A protein and the small-molecule ligand that binds it are described below.
Small molecule (SMILES): CC(=O)N[C@H]1[C@H](O[C@H]2[C@H](O)[C@@H](NC(C)=O)CO[C@@H]2CO)O[C@H](CO)[C@@H](O)[C@@H]1O

Sequence of chain 1.B:
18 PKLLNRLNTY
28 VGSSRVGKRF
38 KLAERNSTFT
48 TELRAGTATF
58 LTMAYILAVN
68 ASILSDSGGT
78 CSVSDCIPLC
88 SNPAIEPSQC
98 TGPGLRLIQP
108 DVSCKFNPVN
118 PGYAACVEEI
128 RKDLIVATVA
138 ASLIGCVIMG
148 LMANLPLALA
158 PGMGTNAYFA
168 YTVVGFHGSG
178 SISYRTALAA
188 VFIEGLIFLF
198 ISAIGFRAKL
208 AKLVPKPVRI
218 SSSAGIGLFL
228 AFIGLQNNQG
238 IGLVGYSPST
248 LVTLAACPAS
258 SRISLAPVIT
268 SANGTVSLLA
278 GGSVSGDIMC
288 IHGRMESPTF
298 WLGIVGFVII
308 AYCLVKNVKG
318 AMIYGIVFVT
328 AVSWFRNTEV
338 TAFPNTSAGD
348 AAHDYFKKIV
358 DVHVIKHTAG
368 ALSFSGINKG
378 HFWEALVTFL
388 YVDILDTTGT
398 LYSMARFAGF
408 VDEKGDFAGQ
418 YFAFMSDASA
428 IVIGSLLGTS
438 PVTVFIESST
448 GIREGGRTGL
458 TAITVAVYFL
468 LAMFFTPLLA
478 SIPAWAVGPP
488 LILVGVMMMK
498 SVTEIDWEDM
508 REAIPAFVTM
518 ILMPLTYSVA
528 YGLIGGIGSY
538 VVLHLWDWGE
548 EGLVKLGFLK

Binding-site contacts:
Ligand atom C3 contacts residue THR272 of chain 1.A at 4.3 Å.
Ligand atom C8 contacts residue ARG103 of chain 1.B at 3.5 Å.
Ligand atom C1 contacts residue ASN270 of chain 1.A at 1.4 Å.
Ligand atom C7 contacts residue ARG103 of chain 1.B at 4.3 Å.
Ligand atom O5 contacts residue PRO90 of chain 1.B at 3.4 Å.
Ligand atom N2 contacts residue ASN270 of chain 1.A at 3.0 Å (h-bond).
Ligand atom C5 contacts residue ASN270 of chain 1.A at 3.8 Å.
Ligand atom C1 contacts residue THR272 of chain 1.A at 3.6 Å.
Ligand atom C5 contacts residue THR272 of chain 1.A at 4.1 Å.
Ligand atom C7 contacts residue SER88 of chain 1.B at 3.7 Å.
Ligand atom C7 contacts residue ASN270 of chain 1.A at 3.6 Å.
Ligand atom C5 contacts residue SER268 of chain 1.A at 4.4 Å.
Ligand atom O5 contacts residue SER88 of chain 1.B at 4.4 Å.
Ligand atom N2 contacts residue SER88 of chain 1.B at 4.1 Å.
Ligand atom O5 contacts residue ASN270 of chain 1.A at 2.4 Å (h-bond).
Ligand atom O7 contacts residue SER88 of chain 1.B at 2.8 Å (h-bond).
Ligand atom O7 contacts residue ASN270 of chain 1.A at 3.7 Å.
Ligand atom C1 contacts residue PRO90 of chain 1.B at 4.0 Å (hydrophobic).
Ligand atom O7 contacts residue ARG103 of chain 1.B at 3.7 Å.
Ligand atom C2 contacts residue THR272 of chain 1.A at 4.2 Å.
Ligand atom C1 contacts residue SER88 of chain 1.B at 3.8 Å.
Ligand atom C2 contacts residue SER88 of chain 1.B at 3.6 Å.
Ligand atom C2 contacts residue ASN270 of chain 1.A at 2.5 Å.
Ligand atom N2 contacts residue THR272 of chain 1.A at 3.6 Å.
Ligand atom O6 contacts residue THR272 of chain 1.A at 4.5 Å.
Ligand atom O5 contacts residue SER268 of chain 1.A at 3.7 Å.
Ligand atom O6 contacts residue SER268 of chain 1.A at 4.2 Å.
Ligand atom O4 contacts residue SER274 of chain 1.A at 4.2 Å.
Ligand atom C3 contacts residue ASN270 of chain 1.A at 3.7 Å.
Ligand atom O5 contacts residue THR272 of chain 1.A at 4.1 Å.
Ligand atom C4 contacts residue ASN270 of chain 1.A at 4.2 Å.
Ligand atom O6 contacts residue PRO90 of chain 1.B at 4.1 Å.
Ligand atom C1 contacts residue SER268 of chain 1.A at 3.8 Å.

Sequence of chain 1.A:
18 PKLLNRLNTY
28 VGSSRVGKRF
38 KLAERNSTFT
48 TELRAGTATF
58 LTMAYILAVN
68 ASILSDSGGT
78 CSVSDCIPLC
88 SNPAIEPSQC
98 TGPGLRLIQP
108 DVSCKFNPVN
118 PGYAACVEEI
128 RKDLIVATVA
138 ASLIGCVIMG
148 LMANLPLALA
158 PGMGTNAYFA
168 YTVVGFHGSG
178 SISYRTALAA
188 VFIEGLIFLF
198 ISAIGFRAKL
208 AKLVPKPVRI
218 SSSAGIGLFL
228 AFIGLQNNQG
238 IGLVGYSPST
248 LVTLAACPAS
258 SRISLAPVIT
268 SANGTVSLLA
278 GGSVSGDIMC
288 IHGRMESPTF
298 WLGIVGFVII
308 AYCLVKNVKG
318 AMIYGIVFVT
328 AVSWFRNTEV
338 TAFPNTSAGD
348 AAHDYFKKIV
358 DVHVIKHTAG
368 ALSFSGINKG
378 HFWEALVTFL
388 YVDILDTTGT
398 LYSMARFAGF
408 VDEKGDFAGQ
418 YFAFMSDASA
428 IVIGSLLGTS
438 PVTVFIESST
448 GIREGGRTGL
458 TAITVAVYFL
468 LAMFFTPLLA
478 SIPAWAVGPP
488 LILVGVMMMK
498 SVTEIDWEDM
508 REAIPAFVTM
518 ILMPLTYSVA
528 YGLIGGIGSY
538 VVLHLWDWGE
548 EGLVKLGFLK